The small molecule below binds the protein below.
Small molecule (SMILES): CC(C)C[C@H](NC(=O)[C@H](CC(C)C)NP(=O)(O)CNC(=O)OCc1ccccc1)C(N)=O

Binding-site contacts:
Ligand atom O5 contacts residue HIS231 of chain 1.A at 3.6 Å.
Ligand atom N contacts residue ASN112 of chain 1.A at 3.1 Å (h-bond).
Ligand atom C5 contacts residue HIS231 of chain 1.A at 3.6 Å.
Ligand atom C12 contacts residue TYR157 of chain 1.A at 3.7 Å (hydrophobic).
Ligand atom O contacts residue ARG203 of chain 1.A at 2.9 Å (salt-bridge).
Ligand atom C2 contacts residue ASN111 of chain 1.A at 3.6 Å.
Ligand atom O2 contacts residue ZN1 of chain 1.B at 2.0 Å.
Ligand atom N1 contacts residue GLU143 of chain 1.A at 3.4 Å (salt-bridge).
Ligand atom N1 contacts residue ASN112 of chain 1.A at 3.2 Å (h-bond).
Ligand atom C15 contacts residue GOL1 of chain 1.J at 3.4 Å.
Ligand atom O2 contacts residue TYR157 of chain 1.A at 3.4 Å (h-bond).
Ligand atom C7 contacts residue ASN112 of chain 1.A at 3.7 Å.
Ligand atom O1 contacts residue ZN1 of chain 1.B at 3.1 Å.
Ligand atom O4 contacts residue TYR157 of chain 1.A at 3.6 Å.
Ligand atom C3 contacts residue ASN112 of chain 1.A at 3.7 Å.
Ligand atom O1 contacts residue ALA113 of chain 1.A at 3.4 Å (h-bond).
Ligand atom C2 contacts residue PHE130 of chain 1.A at 3.6 Å (hydrophobic).
Ligand atom O1 contacts residue GOL1 of chain 1.J at 2.8 Å (h-bond).
Ligand atom C18 contacts residue TRP115 of chain 1.A at 3.6 Å (hydrophobic).
Ligand atom N contacts residue HIS231 of chain 1.A at 3.6 Å.
Ligand atom P contacts residue ALA113 of chain 1.A at 3.4 Å.
Ligand atom O2 contacts residue GLU166 of chain 1.A at 3.0 Å (salt-bridge).
Ligand atom O2 contacts residue HIS231 of chain 1.A at 2.9 Å (h-bond).
Ligand atom O2 contacts residue HIS142 of chain 1.A at 3.3 Å (h-bond).
Ligand atom C7 contacts residue GLU143 of chain 1.A at 3.4 Å.
Ligand atom O4 contacts residue GOL1 of chain 1.J at 3.2 Å.
Ligand atom C14 contacts residue GOL1 of chain 1.J at 3.7 Å.
Ligand atom O1 contacts residue GLU143 of chain 1.A at 2.6 Å (salt-bridge).
Ligand atom O5 contacts residue ASN112 of chain 1.A at 3.0 Å (h-bond).
Ligand atom O contacts residue HIS231 of chain 1.A at 3.2 Å.
Ligand atom C20 contacts residue HIS231 of chain 1.A at 3.4 Å.
Ligand atom N1 contacts residue ALA113 of chain 1.A at 2.9 Å (h-bond).
Ligand atom C2 contacts residue ASN112 of chain 1.A at 3.5 Å.
Ligand atom N3 contacts residue HIS231 of chain 1.A at 3.3 Å (h-bond).
Ligand atom O1 contacts residue HIS146 of chain 1.A at 3.4 Å.
Ligand atom N2 contacts residue GOL1 of chain 1.J at 3.1 Å (h-bond).
Ligand atom C11 contacts residue ALA113 of chain 1.A at 3.4 Å (hydrophobic).
Ligand atom C6 contacts residue GLU143 of chain 1.A at 3.6 Å.
Ligand atom P contacts residue ZN1 of chain 1.B at 3.0 Å.
Ligand atom O2 contacts residue HIS146 of chain 1.A at 3.6 Å (h-bond).

Sequence of chain 1.A:
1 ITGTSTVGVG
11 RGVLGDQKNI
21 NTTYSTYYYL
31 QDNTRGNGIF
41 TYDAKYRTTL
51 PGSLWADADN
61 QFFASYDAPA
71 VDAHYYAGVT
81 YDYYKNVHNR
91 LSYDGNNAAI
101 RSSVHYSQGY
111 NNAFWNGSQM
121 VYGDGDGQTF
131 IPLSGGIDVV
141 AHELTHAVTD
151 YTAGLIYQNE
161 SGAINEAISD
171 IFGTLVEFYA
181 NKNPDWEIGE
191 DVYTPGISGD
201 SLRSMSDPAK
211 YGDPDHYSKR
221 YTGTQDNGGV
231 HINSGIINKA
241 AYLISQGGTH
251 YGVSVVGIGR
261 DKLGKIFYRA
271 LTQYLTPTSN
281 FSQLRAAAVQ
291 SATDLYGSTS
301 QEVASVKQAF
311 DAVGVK